Sequence of chain 1.A:
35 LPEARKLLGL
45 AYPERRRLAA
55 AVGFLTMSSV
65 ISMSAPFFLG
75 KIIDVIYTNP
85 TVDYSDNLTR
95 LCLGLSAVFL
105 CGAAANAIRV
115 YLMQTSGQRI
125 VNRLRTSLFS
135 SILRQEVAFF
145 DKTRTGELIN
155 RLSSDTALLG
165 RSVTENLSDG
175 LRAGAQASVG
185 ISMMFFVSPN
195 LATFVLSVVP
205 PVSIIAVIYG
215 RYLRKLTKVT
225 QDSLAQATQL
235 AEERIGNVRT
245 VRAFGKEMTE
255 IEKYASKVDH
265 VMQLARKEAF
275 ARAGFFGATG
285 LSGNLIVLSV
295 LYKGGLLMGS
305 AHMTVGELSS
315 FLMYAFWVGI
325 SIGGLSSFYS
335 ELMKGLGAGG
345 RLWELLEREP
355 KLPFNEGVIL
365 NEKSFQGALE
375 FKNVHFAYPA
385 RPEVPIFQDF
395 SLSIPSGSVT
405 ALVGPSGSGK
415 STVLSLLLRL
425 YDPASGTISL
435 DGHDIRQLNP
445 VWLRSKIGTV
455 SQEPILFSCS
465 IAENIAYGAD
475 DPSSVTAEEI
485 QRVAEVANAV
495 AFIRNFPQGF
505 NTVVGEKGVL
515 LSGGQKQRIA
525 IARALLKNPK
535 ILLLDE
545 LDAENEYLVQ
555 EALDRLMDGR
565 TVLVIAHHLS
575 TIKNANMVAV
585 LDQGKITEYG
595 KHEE

A small-molecule ligand and the protein it binds are described below.
Small molecule (SMILES): Nc1ncnc2c1ncn2[C@@H]1O[C@H](CO[P](=O)(O)O[P](=O)(O)NP(=O)(O)O)[C@@H](O)[C@H]1O

Binding-site contacts:
Ligand atom C4 contacts residue TYR382 of chain 1.A at 3.7 Å (hydrophobic).
Ligand atom O1A contacts residue LYS414 of chain 1.A at 4.1 Å.
Ligand atom PB contacts residue GLY411 of chain 1.A at 4.0 Å.
Ligand atom C8 contacts residue TYR382 of chain 1.A at 3.8 Å (hydrophobic).
Ligand atom O5' contacts residue THR416 of chain 1.A at 3.8 Å.
Ligand atom O1B contacts residue SER412 of chain 1.A at 3.9 Å.
Ligand atom PB contacts residue LYS414 of chain 1.A at 3.9 Å.
Ligand atom O3G contacts residue SER410 of chain 1.A at 3.5 Å.
Ligand atom N1 contacts residue ALA384 of chain 1.A at 3.9 Å.
Ligand atom N3 contacts residue TYR382 of chain 1.A at 3.9 Å.
Ligand atom O1A contacts residue GLY413 of chain 1.A at 3.7 Å.
Ligand atom N7 contacts residue TYR382 of chain 1.A at 3.6 Å.
Ligand atom C5 contacts residue TYR382 of chain 1.A at 3.7 Å (hydrophobic).
Ligand atom O3A contacts residue GLY413 of chain 1.A at 3.7 Å.
Ligand atom O2B contacts residue SER415 of chain 1.A at 2.8 Å (h-bond).
Ligand atom C5' contacts residue GLY411 of chain 1.A at 3.4 Å.
Ligand atom O1A contacts residue TYR382 of chain 1.A at 4.1 Å.
Ligand atom O3G contacts residue GLY411 of chain 1.A at 3.8 Å.
Ligand atom C2 contacts residue TYR382 of chain 1.A at 3.6 Å (hydrophobic).
Ligand atom O1A contacts residue SER415 of chain 1.A at 3.4 Å.
Ligand atom O4' contacts residue ILE390 of chain 1.A at 4.1 Å.
Ligand atom N3B contacts residue GLY411 of chain 1.A at 3.1 Å (h-bond).
Ligand atom O1B contacts residue SER415 of chain 1.A at 4.0 Å.
Ligand atom O5' contacts residue GLY413 of chain 1.A at 3.8 Å.
Ligand atom N1 contacts residue TYR382 of chain 1.A at 3.6 Å.
Ligand atom O1B contacts residue GLY411 of chain 1.A at 4.0 Å.
Ligand atom N6 contacts residue ASP145 of chain 1.A at 3.7 Å.
Ligand atom C6 contacts residue TYR382 of chain 1.A at 3.5 Å (hydrophobic).
Ligand atom O3A contacts residue LYS414 of chain 1.A at 4.0 Å.
Ligand atom PG contacts residue GLY411 of chain 1.A at 4.0 Å.
Ligand atom PB contacts residue GLY413 of chain 1.A at 4.0 Å.
Ligand atom N6 contacts residue TYR425 of chain 1.A at 3.9 Å.
Ligand atom O1A contacts residue THR416 of chain 1.A at 2.7 Å (h-bond).
Ligand atom PA contacts residue THR416 of chain 1.A at 3.8 Å.
Ligand atom PA contacts residue GLY413 of chain 1.A at 3.9 Å.
Ligand atom O1B contacts residue LYS414 of chain 1.A at 3.0 Å (salt-bridge).
Ligand atom N9 contacts residue TYR382 of chain 1.A at 4.0 Å.
Ligand atom C2 contacts residue ALA384 of chain 1.A at 4.0 Å (hydrophobic).
Ligand atom O1B contacts residue GLY413 of chain 1.A at 3.3 Å (h-bond).
Ligand atom N6 contacts residue TYR382 of chain 1.A at 3.6 Å.